The small molecule below binds the protein below.
Small molecule (SMILES): CC(=O)N[C@H]1[C@@H](O[P](=O)(O)O[P](=O)(O)OC[C@H]2O[C@@H](n3ccc(=O)[nH]c3=O)[C@H](O)[C@@H]2O)O[C@H](C(=O)O)[C@@H](O)[C@@H]1O

Binding-site contacts:
Ligand atom O'P contacts residue TYR171 of chain 7.A at 3.2 Å (h-bond).
Ligand atom C4 contacts residue ASN250 of chain 7.A at 3.4 Å.
Ligand atom C6 contacts residue ARG167 of chain 7.A at 3.5 Å.
Ligand atom O3' contacts residue LYS106 of chain 7.A at 3.0 Å (salt-bridge).
Ligand atom N1 contacts residue THR166 of chain 7.A at 3.2 Å (h-bond).
Ligand atom C5 contacts residue ASN250 of chain 7.A at 3.2 Å.
Ligand atom C1' contacts residue ARG167 of chain 7.A at 3.7 Å.
Ligand atom C8' contacts residue HIS194 of chain 7.A at 3.7 Å.
Ligand atom C5' contacts residue ARG167 of chain 7.A at 3.9 Å.
Ligand atom O3' contacts residue HIS194 of chain 7.A at 3.3 Å.
Ligand atom O5' contacts residue ARG167 of chain 7.A at 2.8 Å (salt-bridge).
Ligand atom O3' contacts residue GLN191 of chain 7.A at 3.3 Å (h-bond).
Ligand atom O4' contacts residue LYS106 of chain 7.A at 3.0 Å (salt-bridge).
Ligand atom C3' contacts residue LYS106 of chain 7.A at 3.8 Å.
Ligand atom O'P contacts residue ARG167 of chain 7.A at 2.8 Å (salt-bridge).
Ligand atom O4 contacts residue LYS249 of chain 7.A at 3.4 Å.
Ligand atom C1C contacts residue ARG167 of chain 7.A at 3.8 Å.
Ligand atom O7' contacts residue TRP165 of chain 7.A at 3.3 Å.
Ligand atom C4' contacts residue LYS106 of chain 7.A at 3.8 Å.
Ligand atom O'P contacts residue GLN191 of chain 7.A at 3.4 Å.
Ligand atom O4C contacts residue ARG167 of chain 7.A at 3.2 Å.
Ligand atom N3 contacts residue THR166 of chain 7.A at 3.3 Å (h-bond).
Ligand atom O2 contacts residue THR166 of chain 7.A at 3.4 Å (h-bond).
Ligand atom O4' contacts residue ASN190 of chain 7.A at 2.6 Å (h-bond).
Ligand atom C6' contacts residue TYR171 of chain 7.A at 3.3 Å (hydrophobic).
Ligand atom C1C contacts residue THR166 of chain 7.A at 3.8 Å.
Ligand atom O'Q contacts residue TYR171 of chain 7.A at 2.7 Å (h-bond).
Ligand atom C6' contacts residue ARG167 of chain 7.A at 3.8 Å.
Ligand atom C4 contacts residue THR166 of chain 7.A at 3.7 Å.
Ligand atom O'Q contacts residue ASN190 of chain 7.A at 3.8 Å.
Ligand atom N2' contacts residue HIS194 of chain 7.A at 3.9 Å.
Ligand atom O2 contacts residue PRO168 of chain 7.A at 3.2 Å.
Ligand atom C8' contacts residue ASN135 of chain 7.A at 3.5 Å.
Ligand atom O5C contacts residue ARG167 of chain 7.A at 3.8 Å.
Ligand atom C4' contacts residue ASN190 of chain 7.A at 3.5 Å.
Ligand atom O4 contacts residue ASN250 of chain 7.A at 2.9 Å (h-bond).
Ligand atom C2 contacts residue THR166 of chain 7.A at 3.0 Å.
Ligand atom O7' contacts residue HIS194 of chain 7.A at 3.5 Å.
Ligand atom C7' contacts residue HIS194 of chain 7.A at 3.4 Å.
Ligand atom C6 contacts residue THR166 of chain 7.A at 3.6 Å.

Sequence of chain 7.A:
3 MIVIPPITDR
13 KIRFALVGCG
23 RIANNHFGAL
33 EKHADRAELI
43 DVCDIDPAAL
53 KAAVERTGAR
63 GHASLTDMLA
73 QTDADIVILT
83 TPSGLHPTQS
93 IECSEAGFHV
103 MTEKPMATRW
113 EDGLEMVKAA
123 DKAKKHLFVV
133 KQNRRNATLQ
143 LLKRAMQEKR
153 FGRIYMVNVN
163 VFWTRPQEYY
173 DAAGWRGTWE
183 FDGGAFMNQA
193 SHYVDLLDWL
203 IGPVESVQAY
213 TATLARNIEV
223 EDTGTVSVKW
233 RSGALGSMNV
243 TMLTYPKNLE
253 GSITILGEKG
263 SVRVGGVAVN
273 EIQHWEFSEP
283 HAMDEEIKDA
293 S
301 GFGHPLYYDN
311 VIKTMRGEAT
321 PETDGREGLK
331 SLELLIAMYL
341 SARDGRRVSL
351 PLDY